Sequence of chain 1.B:
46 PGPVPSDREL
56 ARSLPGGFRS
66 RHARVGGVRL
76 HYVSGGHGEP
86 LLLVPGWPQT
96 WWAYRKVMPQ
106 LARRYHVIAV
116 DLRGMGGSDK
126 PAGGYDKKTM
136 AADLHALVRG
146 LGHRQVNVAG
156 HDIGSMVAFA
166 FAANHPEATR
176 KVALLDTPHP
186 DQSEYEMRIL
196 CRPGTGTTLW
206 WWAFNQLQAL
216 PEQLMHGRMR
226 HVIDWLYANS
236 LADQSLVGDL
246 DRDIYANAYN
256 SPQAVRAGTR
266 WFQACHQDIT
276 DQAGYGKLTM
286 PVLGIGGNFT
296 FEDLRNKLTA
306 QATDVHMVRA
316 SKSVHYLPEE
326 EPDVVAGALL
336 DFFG

A small-molecule ligand and the protein it binds are described below.
Small molecule (SMILES): C[C@]12O[C@H]1[C@H](O)c1c(cc(O)c3c1C(=O)c1cccc(O)c1-3)C2=O

Binding-site contacts:
Ligand atom C1 contacts residue TRP206 of chain 1.B at 3.3 Å (hydrophobic).
Ligand atom C14 contacts residue TRP206 of chain 1.B at 3.6 Å (hydrophobic).
Ligand atom C9 contacts residue ASN234 of chain 1.B at 3.5 Å.
Ligand atom C6B contacts residue TRP206 of chain 1.B at 3.6 Å (hydrophobic).
Ligand atom C1 contacts residue ASP157 of chain 1.B at 3.2 Å.
Ligand atom C4A contacts residue HIS320 of chain 1.B at 3.5 Å.
Ligand atom C8 contacts residue VAL319 of chain 1.B at 3.8 Å (hydrophobic).
Ligand atom C4A contacts residue ASP157 of chain 1.B at 3.7 Å.
Ligand atom C2 contacts residue ASP157 of chain 1.B at 3.2 Å.
Ligand atom C6A contacts residue TRP206 of chain 1.B at 3.4 Å (hydrophobic).
Ligand atom O6 contacts residue ASP157 of chain 1.B at 2.6 Å (salt-bridge).
Ligand atom C11 contacts residue TRP206 of chain 1.B at 3.5 Å (hydrophobic).
Ligand atom C5 contacts residue HIS320 of chain 1.B at 3.5 Å.
Ligand atom C9 contacts residue LEU231 of chain 1.B at 3.5 Å (hydrophobic).
Ligand atom O6 contacts residue HIS320 of chain 1.B at 3.6 Å.
Ligand atom O4 contacts residue VAL319 of chain 1.B at 3.5 Å.
Ligand atom C12 contacts residue TRP206 of chain 1.B at 3.5 Å (hydrophobic).
Ligand atom O5 contacts residue TYR321 of chain 1.B at 3.5 Å (h-bond).
Ligand atom O6 contacts residue TRP92 of chain 1.B at 3.4 Å (h-bond).
Ligand atom C3 contacts residue ASP157 of chain 1.B at 3.3 Å.
Ligand atom O1 contacts residue TRP207 of chain 1.B at 3.2 Å (h-bond).
Ligand atom C14 contacts residue HIS320 of chain 1.B at 3.5 Å.
Ligand atom C13 contacts residue HIS320 of chain 1.B at 3.6 Å.
Ligand atom C15 contacts residue ASP157 of chain 1.B at 3.7 Å.
Ligand atom O5 contacts residue LEU231 of chain 1.B at 3.2 Å.
Ligand atom C4 contacts residue ASP157 of chain 1.B at 3.4 Å.
Ligand atom C2 contacts residue TRP206 of chain 1.B at 3.6 Å (hydrophobic).
Ligand atom O2 contacts residue THR182 of chain 1.B at 3.2 Å (h-bond).
Ligand atom C6 contacts residue HIS320 of chain 1.B at 3.5 Å.
Ligand atom C2 contacts residue PHE267 of chain 1.B at 3.8 Å (hydrophobic).
Ligand atom O1 contacts residue TRP206 of chain 1.B at 3.0 Å (h-bond).
Ligand atom O1 contacts residue PHE267 of chain 1.B at 3.5 Å.
Ligand atom C14 contacts residue ASP157 of chain 1.B at 3.5 Å.
Ligand atom C15 contacts residue MET161 of chain 1.B at 3.6 Å (hydrophobic).
Ligand atom C4 contacts residue HIS320 of chain 1.B at 3.8 Å.
Ligand atom C8 contacts residue ASN234 of chain 1.B at 3.3 Å.
Ligand atom C6A contacts residue HIS320 of chain 1.B at 3.6 Å.
Ligand atom O5 contacts residue TRP206 of chain 1.B at 3.8 Å.
Ligand atom C10 contacts residue LEU231 of chain 1.B at 3.6 Å (hydrophobic).
Ligand atom C13 contacts residue TRP206 of chain 1.B at 3.2 Å (hydrophobic).